Binding-site contacts:
Ligand atom O5 contacts residue ASN788 of chain 1.B at 2.3 Å (h-bond).
Ligand atom C7 contacts residue ASN788 of chain 1.B at 3.4 Å.
Ligand atom C1 contacts residue SER790 of chain 1.B at 3.5 Å.
Ligand atom O7 contacts residue ASN788 of chain 1.B at 3.6 Å (h-bond).
Ligand atom C4 contacts residue ASN788 of chain 1.B at 4.2 Å.
Ligand atom C8 contacts residue ASN788 of chain 1.B at 4.5 Å.
Ligand atom C5 contacts residue ASN788 of chain 1.B at 3.6 Å.
Ligand atom C5 contacts residue SER790 of chain 1.B at 4.0 Å.
Ligand atom N2 contacts residue ASN788 of chain 1.B at 2.9 Å (h-bond).
Ligand atom C1 contacts residue ASN788 of chain 1.B at 1.4 Å.
Ligand atom C3 contacts residue ASN788 of chain 1.B at 3.8 Å.
Ligand atom O5 contacts residue SER790 of chain 1.B at 3.9 Å.
Ligand atom C2 contacts residue ASN788 of chain 1.B at 2.5 Å.
Ligand atom O6 contacts residue GLN791 of chain 1.B at 3.4 Å (h-bond).

A small-molecule ligand and the protein it binds are described below.
Small molecule (SMILES): CC(=O)N[C@H]1[C@H](O[C@H]2[C@H](O)[C@@H](NC(C)=O)CO[C@@H]2CO)O[C@H](CO)[C@@H](O)[C@@H]1O

Sequence of chain 1.B:
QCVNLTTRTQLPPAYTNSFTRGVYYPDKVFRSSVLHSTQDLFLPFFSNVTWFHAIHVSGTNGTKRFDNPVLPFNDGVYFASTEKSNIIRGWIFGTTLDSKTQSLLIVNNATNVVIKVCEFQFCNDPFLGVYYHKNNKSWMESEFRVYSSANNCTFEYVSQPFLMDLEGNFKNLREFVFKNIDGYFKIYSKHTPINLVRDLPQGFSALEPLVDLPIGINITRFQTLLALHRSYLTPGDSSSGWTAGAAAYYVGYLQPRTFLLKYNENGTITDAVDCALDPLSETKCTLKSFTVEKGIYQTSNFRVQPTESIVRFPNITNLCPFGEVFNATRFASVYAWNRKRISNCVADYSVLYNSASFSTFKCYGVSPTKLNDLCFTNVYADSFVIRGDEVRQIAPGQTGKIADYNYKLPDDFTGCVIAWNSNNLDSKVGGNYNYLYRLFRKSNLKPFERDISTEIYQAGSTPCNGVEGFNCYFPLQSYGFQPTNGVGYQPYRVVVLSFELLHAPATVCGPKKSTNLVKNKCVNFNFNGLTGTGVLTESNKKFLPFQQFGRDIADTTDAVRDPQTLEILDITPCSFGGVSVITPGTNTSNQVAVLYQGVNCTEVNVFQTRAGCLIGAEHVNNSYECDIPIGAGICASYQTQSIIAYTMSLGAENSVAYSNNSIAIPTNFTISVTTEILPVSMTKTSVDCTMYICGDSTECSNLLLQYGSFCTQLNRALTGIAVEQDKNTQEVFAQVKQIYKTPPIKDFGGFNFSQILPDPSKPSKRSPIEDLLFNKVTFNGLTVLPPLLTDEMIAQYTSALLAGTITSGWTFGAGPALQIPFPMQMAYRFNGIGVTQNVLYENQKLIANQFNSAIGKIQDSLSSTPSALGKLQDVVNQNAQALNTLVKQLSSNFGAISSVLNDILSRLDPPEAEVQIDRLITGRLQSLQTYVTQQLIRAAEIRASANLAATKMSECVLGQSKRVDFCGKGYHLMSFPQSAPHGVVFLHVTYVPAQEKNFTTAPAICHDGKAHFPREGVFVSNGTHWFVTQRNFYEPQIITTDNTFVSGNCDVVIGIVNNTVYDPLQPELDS